The protein below binds the small molecule below.
Small molecule (SMILES): C[C@@H](O)[C@@H](C)O

Binding-site contacts:
Ligand atom C2 contacts residue ASP320 of chain 1.A at 4.0 Å.
Ligand atom C4 contacts residue ARG316 of chain 1.A at 3.5 Å.
Ligand atom C1 contacts residue THR406 of chain 1.A at 3.6 Å.
Ligand atom O6 contacts residue THR406 of chain 1.A at 4.4 Å.
Ligand atom O5 contacts residue ASP320 of chain 1.A at 3.4 Å.
Ligand atom C3 contacts residue THR406 of chain 1.A at 4.2 Å.
Ligand atom C4 contacts residue ASP320 of chain 1.A at 3.3 Å.
Ligand atom O5 contacts residue TYR336 of chain 1.A at 3.5 Å (h-bond).
Ligand atom C3 contacts residue ASP320 of chain 1.A at 4.3 Å.
Ligand atom C1 contacts residue ALA408 of chain 1.A at 3.8 Å (hydrophobic).
Ligand atom O5 contacts residue ILE324 of chain 1.A at 4.5 Å.
Ligand atom C1 contacts residue ILE324 of chain 1.A at 4.0 Å (hydrophobic).
Ligand atom C4 contacts residue GLU280 of chain 1.A at 3.6 Å.

Sequence of chain 1.A:
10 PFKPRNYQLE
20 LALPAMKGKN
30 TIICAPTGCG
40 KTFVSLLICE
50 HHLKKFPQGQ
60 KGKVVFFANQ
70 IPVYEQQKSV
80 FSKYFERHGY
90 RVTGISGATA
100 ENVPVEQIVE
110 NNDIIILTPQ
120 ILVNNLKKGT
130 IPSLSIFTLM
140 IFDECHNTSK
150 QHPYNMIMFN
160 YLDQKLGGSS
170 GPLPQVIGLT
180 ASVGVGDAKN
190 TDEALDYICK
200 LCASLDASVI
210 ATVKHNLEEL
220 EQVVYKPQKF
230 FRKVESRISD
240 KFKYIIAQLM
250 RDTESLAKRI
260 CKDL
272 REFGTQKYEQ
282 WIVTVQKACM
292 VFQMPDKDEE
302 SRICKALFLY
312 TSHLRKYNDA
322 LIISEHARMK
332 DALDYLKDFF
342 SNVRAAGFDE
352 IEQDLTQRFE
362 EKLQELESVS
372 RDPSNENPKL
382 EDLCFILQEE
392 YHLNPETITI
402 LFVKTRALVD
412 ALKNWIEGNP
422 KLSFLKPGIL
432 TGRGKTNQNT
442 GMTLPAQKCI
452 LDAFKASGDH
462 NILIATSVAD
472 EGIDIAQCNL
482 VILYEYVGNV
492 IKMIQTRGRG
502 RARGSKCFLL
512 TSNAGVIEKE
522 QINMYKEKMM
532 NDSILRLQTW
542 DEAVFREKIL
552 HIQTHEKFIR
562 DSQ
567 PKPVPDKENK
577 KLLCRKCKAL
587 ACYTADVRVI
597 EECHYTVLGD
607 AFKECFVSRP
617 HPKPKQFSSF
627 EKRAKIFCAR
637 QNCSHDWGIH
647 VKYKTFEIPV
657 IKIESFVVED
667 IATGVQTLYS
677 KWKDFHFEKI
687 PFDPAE